Sequence of chain 1.B:
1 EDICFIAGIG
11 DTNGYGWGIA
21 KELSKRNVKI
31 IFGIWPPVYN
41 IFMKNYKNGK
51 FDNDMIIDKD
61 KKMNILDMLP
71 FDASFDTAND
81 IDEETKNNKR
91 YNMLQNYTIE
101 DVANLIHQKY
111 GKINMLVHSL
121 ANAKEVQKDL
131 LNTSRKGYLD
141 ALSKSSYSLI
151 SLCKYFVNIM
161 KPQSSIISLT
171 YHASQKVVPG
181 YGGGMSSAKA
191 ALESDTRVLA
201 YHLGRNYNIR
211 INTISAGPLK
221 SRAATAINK

Sequence of chain 1.D:
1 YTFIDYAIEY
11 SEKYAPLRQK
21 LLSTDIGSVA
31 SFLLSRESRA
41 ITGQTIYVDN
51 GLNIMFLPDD

This small molecule binds to this protein.
Small molecule (SMILES): Oc1ccc2cc(Oc3ccc(Cl)cc3O)ccc2c1

Binding-site contacts:
Ligand atom C15 contacts residue ALA121 of chain 1.B at 3.6 Å (hydrophobic).
Ligand atom C15 contacts residue ALA223 of chain 1.B at 3.5 Å (hydrophobic).
Ligand atom C15 contacts residue NAD1 of chain 1.G at 3.8 Å.
Ligand atom CL1 contacts residue TYR171 of chain 1.B at 3.5 Å.
Ligand atom C16 contacts residue ALA223 of chain 1.B at 3.5 Å (hydrophobic).
Ligand atom C4 contacts residue ALA224 of chain 1.B at 3.8 Å (hydrophobic).
Ligand atom O1 contacts residue TYR181 of chain 1.B at 2.5 Å (h-bond).
Ligand atom C11 contacts residue ALA121 of chain 1.B at 3.8 Å (hydrophobic).
Ligand atom C9 contacts residue ASN122 of chain 1.B at 3.8 Å.
Ligand atom C4 contacts residue NAD1 of chain 1.G at 3.5 Å.
Ligand atom C8 contacts residue VAL126 of chain 1.B at 3.7 Å (hydrophobic).
Ligand atom C6 contacts residue NAD1 of chain 1.G at 3.7 Å.
Ligand atom C5 contacts residue ILE4 of chain 1.D at 4.0 Å (hydrophobic).
Ligand atom C1 contacts residue NAD1 of chain 1.G at 3.6 Å.
Ligand atom O3 contacts residue ASN122 of chain 1.B at 2.9 Å (h-bond).
Ligand atom C2 contacts residue NAD1 of chain 1.G at 3.6 Å.
Ligand atom C8 contacts residue ALA123 of chain 1.B at 3.8 Å (hydrophobic).
Ligand atom C4 contacts residue ILE227 of chain 1.B at 3.8 Å (hydrophobic).
Ligand atom C10 contacts residue ASN122 of chain 1.B at 3.6 Å.
Ligand atom C5 contacts residue NAD1 of chain 1.G at 3.3 Å.
Ligand atom C1 contacts residue TYR171 of chain 1.B at 3.8 Å (hydrophobic).
Ligand atom C11 contacts residue ALA223 of chain 1.B at 3.9 Å (hydrophobic).
Ligand atom C9 contacts residue ALA123 of chain 1.B at 3.4 Å (hydrophobic).
Ligand atom C5 contacts residue ILE227 of chain 1.B at 3.5 Å (hydrophobic).
Ligand atom C1 contacts residue TYR181 of chain 1.B at 3.3 Å (hydrophobic).
Ligand atom C10 contacts residue ALA123 of chain 1.B at 4.0 Å (hydrophobic).
Ligand atom C6 contacts residue ILE227 of chain 1.B at 4.0 Å (hydrophobic).
Ligand atom O1 contacts residue NAD1 of chain 1.G at 2.6 Å (h-bond).
Ligand atom O3 contacts residue ALA123 of chain 1.B at 3.0 Å (h-bond).
Ligand atom O2 contacts residue NAD1 of chain 1.G at 3.4 Å.
Ligand atom C16 contacts residue ALA121 of chain 1.B at 3.3 Å (hydrophobic).
Ligand atom C2 contacts residue TYR181 of chain 1.B at 3.4 Å (hydrophobic).
Ligand atom O1 contacts residue MET185 of chain 1.B at 3.9 Å.
Ligand atom C10 contacts residue ALA121 of chain 1.B at 3.5 Å (hydrophobic).
Ligand atom C6 contacts residue TYR181 of chain 1.B at 4.0 Å (hydrophobic).
Ligand atom C14 contacts residue ALA223 of chain 1.B at 4.0 Å (hydrophobic).
Ligand atom C5 contacts residue ALA224 of chain 1.B at 4.0 Å (hydrophobic).
Ligand atom CL1 contacts residue PHE3 of chain 1.D at 3.5 Å.
Ligand atom C7 contacts residue VAL126 of chain 1.B at 3.8 Å (hydrophobic).
Ligand atom C3 contacts residue NAD1 of chain 1.G at 3.6 Å.